Sequence of chain 1.E:
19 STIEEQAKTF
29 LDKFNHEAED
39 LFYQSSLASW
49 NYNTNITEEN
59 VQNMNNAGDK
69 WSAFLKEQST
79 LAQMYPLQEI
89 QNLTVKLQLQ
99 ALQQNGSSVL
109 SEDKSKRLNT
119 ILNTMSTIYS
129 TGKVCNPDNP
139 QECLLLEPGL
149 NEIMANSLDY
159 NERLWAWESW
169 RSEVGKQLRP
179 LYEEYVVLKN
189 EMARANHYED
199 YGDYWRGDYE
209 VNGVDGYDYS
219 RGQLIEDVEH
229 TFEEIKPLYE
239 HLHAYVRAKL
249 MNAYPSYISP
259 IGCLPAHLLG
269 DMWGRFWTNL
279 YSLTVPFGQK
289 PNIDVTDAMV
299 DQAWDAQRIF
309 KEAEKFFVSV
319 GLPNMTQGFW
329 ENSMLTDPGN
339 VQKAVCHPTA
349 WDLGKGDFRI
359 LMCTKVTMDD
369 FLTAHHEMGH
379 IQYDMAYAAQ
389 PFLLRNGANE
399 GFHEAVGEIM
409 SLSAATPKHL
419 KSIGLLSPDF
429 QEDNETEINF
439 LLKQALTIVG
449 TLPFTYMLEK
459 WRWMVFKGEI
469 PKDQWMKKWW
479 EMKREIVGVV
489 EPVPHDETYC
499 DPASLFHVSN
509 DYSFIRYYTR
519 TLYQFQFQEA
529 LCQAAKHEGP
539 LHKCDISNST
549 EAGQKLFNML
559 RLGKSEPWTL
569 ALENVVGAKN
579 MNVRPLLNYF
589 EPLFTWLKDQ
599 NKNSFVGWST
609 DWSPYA

This protein binds this small molecule.
Small molecule (SMILES): CC(=O)N[C@@H]1[C@@H](O)[C@H](O)[C@@H](CO)O[C@H]1O

Binding-site contacts:
Ligand atom C1 contacts residue ASN322 of chain 1.E at 1.4 Å.
Ligand atom O7 contacts residue MET323 of chain 1.E at 2.8 Å (h-bond).
Ligand atom O3 contacts residue ASN322 of chain 1.E at 3.4 Å (h-bond).
Ligand atom C7 contacts residue ASN322 of chain 1.E at 3.9 Å.
Ligand atom O7 contacts residue ASN322 of chain 1.E at 3.5 Å (h-bond).
Ligand atom N2 contacts residue TRP328 of chain 1.E at 4.2 Å.
Ligand atom C7 contacts residue MET323 of chain 1.E at 3.9 Å (hydrophobic).
Ligand atom C5 contacts residue ASN322 of chain 1.E at 3.6 Å.
Ligand atom C1 contacts residue TRP328 of chain 1.E at 4.0 Å (hydrophobic).
Ligand atom O7 contacts residue GLN325 of chain 1.E at 4.3 Å.
Ligand atom C2 contacts residue ASN322 of chain 1.E at 2.5 Å.
Ligand atom C4 contacts residue ASN322 of chain 1.E at 4.2 Å.
Ligand atom O7 contacts residue TRP328 of chain 1.E at 3.1 Å.
Ligand atom N2 contacts residue ASN322 of chain 1.E at 3.5 Å (h-bond).
Ligand atom C3 contacts residue ASN322 of chain 1.E at 3.5 Å.
Ligand atom O6 contacts residue VAL316 of chain 1.E at 4.2 Å.
Ligand atom C7 contacts residue TRP328 of chain 1.E at 3.8 Å (hydrophobic).
Ligand atom O5 contacts residue ASN322 of chain 1.E at 2.4 Å (h-bond).
Ligand atom C2 contacts residue TRP328 of chain 1.E at 3.6 Å (hydrophobic).